Binding-site contacts:
Ligand atom CAE contacts residue ASN89 of chain 1.A at 3.4 Å.
Ligand atom CAC contacts residue LEU36 of chain 1.A at 3.9 Å (hydrophobic).
Ligand atom CAH contacts residue PRO33 of chain 1.A at 3.3 Å (hydrophobic).
Ligand atom NAB contacts residue TRP32 of chain 1.A at 3.1 Å (h-bond).
Ligand atom CAC contacts residue TRP32 of chain 1.A at 3.0 Å (hydrophobic).
Ligand atom CAL contacts residue PRO33 of chain 1.A at 4.0 Å (hydrophobic).
Ligand atom CAI contacts residue LEU36 of chain 1.A at 3.9 Å (hydrophobic).
Ligand atom CAF contacts residue VAL38 of chain 1.A at 4.0 Å (hydrophobic).
Ligand atom CAF contacts residue PRO33 of chain 1.A at 3.4 Å (hydrophobic).
Ligand atom CAA contacts residue PRO37 of chain 1.A at 3.6 Å (hydrophobic).
Ligand atom NAZ contacts residue VAL43 of chain 1.A at 4.0 Å.
Ligand atom NAR contacts residue ASN39 of chain 1.A at 2.8 Å (h-bond).
Ligand atom CAJ contacts residue PRO33 of chain 1.A at 3.6 Å (hydrophobic).
Ligand atom CAU contacts residue TRP32 of chain 1.A at 3.5 Å (hydrophobic).
Ligand atom NAQ contacts residue VAL43 of chain 1.A at 3.9 Å.
Ligand atom NAS contacts residue ASN39 of chain 1.A at 3.6 Å.
Ligand atom CAD contacts residue ASN89 of chain 1.A at 3.8 Å.
Ligand atom NAR contacts residue VAL38 of chain 1.A at 3.7 Å.
Ligand atom CAI contacts residue PRO33 of chain 1.A at 3.2 Å (hydrophobic).
Ligand atom NAZ contacts residue LEU42 of chain 1.A at 3.9 Å.
Ligand atom CAJ contacts residue TRP32 of chain 1.A at 3.4 Å (hydrophobic).
Ligand atom NAB contacts residue LEU35 of chain 1.A at 3.5 Å (h-bond).
Ligand atom NAB contacts residue LEU36 of chain 1.A at 3.1 Å (h-bond).
Ligand atom CAN contacts residue LEU42 of chain 1.A at 4.0 Å (hydrophobic).
Ligand atom CAT contacts residue ASN39 of chain 1.A at 3.8 Å.
Ligand atom CAC contacts residue LEU35 of chain 1.A at 4.0 Å (hydrophobic).
Ligand atom NAS contacts residue LEU42 of chain 1.A at 4.0 Å.
Ligand atom CAO contacts residue VAL43 of chain 1.A at 3.9 Å (hydrophobic).
Ligand atom CAE contacts residue PHE88 of chain 1.A at 4.0 Å (hydrophobic).
Ligand atom CAM contacts residue ILE95 of chain 1.A at 4.0 Å (hydrophobic).
Ligand atom NAQ contacts residue ILE95 of chain 1.A at 3.6 Å.
Ligand atom CAK contacts residue VAL38 of chain 1.A at 4.0 Å (hydrophobic).
Ligand atom CAK contacts residue PRO33 of chain 1.A at 3.6 Å (hydrophobic).
Ligand atom CAM contacts residue VAL43 of chain 1.A at 3.8 Å (hydrophobic).
Ligand atom CAY contacts residue ILE95 of chain 1.A at 4.0 Å (hydrophobic).
Ligand atom CAV contacts residue ILE95 of chain 1.A at 3.9 Å (hydrophobic).
Ligand atom CAX contacts residue ILE95 of chain 1.A at 3.6 Å (hydrophobic).
Ligand atom CAU contacts residue PRO33 of chain 1.A at 3.2 Å (hydrophobic).
Ligand atom CAC contacts residue PRO33 of chain 1.A at 3.6 Å (hydrophobic).
Ligand atom NAS contacts residue VAL43 of chain 1.A at 3.2 Å.

Sequence of chain 1.A:
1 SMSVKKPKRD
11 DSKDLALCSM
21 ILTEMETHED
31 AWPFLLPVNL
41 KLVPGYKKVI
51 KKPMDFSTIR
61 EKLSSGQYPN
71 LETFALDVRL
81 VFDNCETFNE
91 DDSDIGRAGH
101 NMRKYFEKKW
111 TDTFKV

A protein and the small-molecule ligand that binds it are described below.
Small molecule (SMILES): Cc1cn(CCn2cnc(-c3ccccc3)c2-c2ccc(C#N)cc2)nn1